Sequence of chain 1.A:
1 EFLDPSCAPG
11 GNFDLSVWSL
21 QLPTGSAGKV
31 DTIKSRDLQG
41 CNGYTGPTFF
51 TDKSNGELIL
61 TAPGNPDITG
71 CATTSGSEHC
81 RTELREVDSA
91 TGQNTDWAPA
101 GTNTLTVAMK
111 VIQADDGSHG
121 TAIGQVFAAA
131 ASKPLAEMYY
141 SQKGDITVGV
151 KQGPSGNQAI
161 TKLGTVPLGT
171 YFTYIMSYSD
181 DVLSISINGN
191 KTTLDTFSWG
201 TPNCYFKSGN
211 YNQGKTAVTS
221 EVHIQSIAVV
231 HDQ

Binding-site contacts:
Ligand atom C8 contacts residue THR165 of chain 1.A at 3.6 Å.
Ligand atom C8 contacts residue ILE187 of chain 1.A at 3.8 Å (hydrophobic).
Ligand atom C7 contacts residue ASN190 of chain 1.A at 3.8 Å.
Ligand atom C1 contacts residue ASN190 of chain 1.A at 1.4 Å.
Ligand atom C8 contacts residue ASN188 of chain 1.A at 3.8 Å.
Ligand atom C7 contacts residue THR165 of chain 1.A at 3.9 Å.
Ligand atom O7 contacts residue ASN190 of chain 1.A at 4.2 Å.
Ligand atom O7 contacts residue GLY164 of chain 1.A at 3.4 Å.
Ligand atom O5 contacts residue ASN190 of chain 1.A at 2.4 Å (h-bond).
Ligand atom O7 contacts residue THR165 of chain 1.A at 3.2 Å (h-bond).
Ligand atom C2 contacts residue ASN190 of chain 1.A at 2.5 Å.
Ligand atom N2 contacts residue ASN190 of chain 1.A at 2.9 Å (h-bond).
Ligand atom C4 contacts residue ASN190 of chain 1.A at 4.2 Å.
Ligand atom C7 contacts residue GLY164 of chain 1.A at 4.2 Å.
Ligand atom C3 contacts residue ASN190 of chain 1.A at 3.8 Å.
Ligand atom C8 contacts residue VAL166 of chain 1.A at 3.8 Å (hydrophobic).
Ligand atom C5 contacts residue ASN190 of chain 1.A at 3.7 Å.

The protein below binds the small molecule below.
Small molecule (SMILES): CC(=O)N[C@@H]1[C@@H](O)[C@H](O)[C@@H](CO)O[C@H]1O